Binding-site contacts:
Ligand atom N51 contacts residue ASP244 of chain 1.B at 2.8 Å (salt-bridge).
Ligand atom O45 contacts residue GLY246 of chain 1.B at 3.3 Å.
Ligand atom C23 contacts residue LEU46 of chain 1.B at 3.5 Å (hydrophobic).
Ligand atom C53 contacts residue GLY50 of chain 1.B at 3.5 Å.
Ligand atom C60 contacts residue PRO86 of chain 1.B at 3.2 Å (hydrophobic).
Ligand atom C9 contacts residue GLY246 of chain 1.B at 3.4 Å.
Ligand atom N5 contacts residue GLY246 of chain 1.B at 3.2 Å (h-bond).
Ligand atom C14 contacts residue LEU46 of chain 1.B at 3.6 Å (hydrophobic).
Ligand atom O39 contacts residue THR248 of chain 1.B at 2.9 Å (h-bond).
Ligand atom C48 contacts residue THR247 of chain 1.B at 3.6 Å.
Ligand atom N51 contacts residue GLY50 of chain 1.B at 3.2 Å (h-bond).
Ligand atom C17 contacts residue LEU46 of chain 1.B at 3.6 Å (hydrophobic).
Ligand atom C64 contacts residue THR88 of chain 1.B at 3.2 Å.
Ligand atom C57 contacts residue GLY50 of chain 1.B at 3.5 Å.
Ligand atom C2 contacts residue THR247 of chain 1.B at 3.6 Å.
Ligand atom C62 contacts residue THR88 of chain 1.B at 3.6 Å.
Ligand atom O45 contacts residue ASP48 of chain 1.B at 3.1 Å (salt-bridge).
Ligand atom O46 contacts residue TYR87 of chain 1.B at 3.3 Å.
Ligand atom C40 contacts residue TYR87 of chain 1.B at 3.5 Å (hydrophobic).
Ligand atom C4 contacts residue THR247 of chain 1.B at 3.7 Å.
Ligand atom O76 contacts residue GLN89 of chain 1.B at 3.3 Å (h-bond).
Ligand atom C40 contacts residue GLN89 of chain 1.B at 3.5 Å.
Ligand atom C17 contacts residue TRP131 of chain 1.B at 3.7 Å (hydrophobic).
Ligand atom C53 contacts residue ASP244 of chain 1.B at 3.6 Å.
Ligand atom C48 contacts residue ASP244 of chain 1.B at 3.2 Å.
Ligand atom C32 contacts residue THR248 of chain 1.B at 3.3 Å.
Ligand atom C35 contacts residue THR248 of chain 1.B at 3.7 Å.
Ligand atom C72 contacts residue VAL85 of chain 1.B at 3.5 Å (hydrophobic).
Ligand atom C68 contacts residue ILE142 of chain 1.B at 3.7 Å (hydrophobic).
Ligand atom O39 contacts residue THR247 of chain 1.B at 3.3 Å.
Ligand atom O76 contacts residue THR88 of chain 1.B at 3.2 Å.
Ligand atom O45 contacts residue ASP244 of chain 1.B at 2.7 Å (salt-bridge).
Ligand atom C7 contacts residue TYR87 of chain 1.B at 3.7 Å (hydrophobic).
Ligand atom N5 contacts residue THR247 of chain 1.B at 3.4 Å (h-bond).
Ligand atom C81 contacts residue GLN89 of chain 1.B at 3.7 Å.
Ligand atom O76 contacts residue TYR87 of chain 1.B at 3.6 Å.
Ligand atom O45 contacts residue THR247 of chain 1.B at 3.1 Å (h-bond).
Ligand atom C44 contacts residue ASP244 of chain 1.B at 3.5 Å.
Ligand atom O46 contacts residue ASP48 of chain 1.B at 2.7 Å (salt-bridge).
Ligand atom C26 contacts residue GLN28 of chain 1.B at 3.5 Å.

This small molecule binds to this protein.
Small molecule (SMILES): CC(C)c1cccc(CNCC(O)(O)[C@@H]2C[C@H](C)CCCCCCCCC(=O)N(C)[C@@H](C)C(=O)N2)c1

Sequence of chain 1.B:
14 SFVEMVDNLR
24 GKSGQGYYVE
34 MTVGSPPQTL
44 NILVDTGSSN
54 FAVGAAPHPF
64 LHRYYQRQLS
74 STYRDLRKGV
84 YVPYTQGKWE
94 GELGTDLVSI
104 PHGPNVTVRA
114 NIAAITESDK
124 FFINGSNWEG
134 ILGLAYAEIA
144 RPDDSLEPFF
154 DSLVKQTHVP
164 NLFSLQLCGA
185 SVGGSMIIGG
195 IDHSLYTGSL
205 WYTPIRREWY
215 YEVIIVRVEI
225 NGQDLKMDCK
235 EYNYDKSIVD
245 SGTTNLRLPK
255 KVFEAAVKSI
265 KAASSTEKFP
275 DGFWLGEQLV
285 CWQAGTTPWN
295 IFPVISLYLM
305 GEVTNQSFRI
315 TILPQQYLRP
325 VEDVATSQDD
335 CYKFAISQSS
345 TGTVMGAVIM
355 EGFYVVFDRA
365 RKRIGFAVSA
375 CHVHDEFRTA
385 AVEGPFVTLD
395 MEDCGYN